Binding-site contacts:
Ligand atom N2 contacts residue ASN229 of chain 1.A at 2.9 Å (h-bond).
Ligand atom C5 contacts residue THR104 of chain 1.A at 3.8 Å.
Ligand atom C7 contacts residue ILE228 of chain 1.A at 4.3 Å (hydrophobic).
Ligand atom C7 contacts residue ASN229 of chain 1.A at 3.4 Å.
Ligand atom O5 contacts residue ASN229 of chain 1.A at 2.4 Å (h-bond).
Ligand atom C2 contacts residue ASN229 of chain 1.A at 2.5 Å.
Ligand atom O7 contacts residue ILE228 of chain 1.A at 4.2 Å.
Ligand atom C3 contacts residue ASN229 of chain 1.A at 3.8 Å.
Ligand atom O6 contacts residue THR105 of chain 1.A at 2.5 Å (h-bond).
Ligand atom C6 contacts residue THR104 of chain 1.A at 4.3 Å.
Ligand atom C8 contacts residue ASN229 of chain 1.A at 3.5 Å.
Ligand atom O5 contacts residue THR104 of chain 1.A at 3.1 Å (h-bond).
Ligand atom C1 contacts residue ASN229 of chain 1.A at 1.4 Å.
Ligand atom C8 contacts residue GLU460 of chain 1.B at 4.4 Å.
Ligand atom C8 contacts residue ILE228 of chain 1.A at 3.7 Å (hydrophobic).
Ligand atom C5 contacts residue ASN229 of chain 1.A at 3.7 Å.
Ligand atom C1 contacts residue THR104 of chain 1.A at 3.2 Å.
Ligand atom C4 contacts residue ASN229 of chain 1.A at 4.2 Å.
Ligand atom O7 contacts residue ASN229 of chain 1.A at 3.8 Å.
Ligand atom C6 contacts residue THR105 of chain 1.A at 3.9 Å.
Ligand atom O6 contacts residue THR104 of chain 1.A at 3.5 Å (h-bond).

Sequence of chain 1.B:
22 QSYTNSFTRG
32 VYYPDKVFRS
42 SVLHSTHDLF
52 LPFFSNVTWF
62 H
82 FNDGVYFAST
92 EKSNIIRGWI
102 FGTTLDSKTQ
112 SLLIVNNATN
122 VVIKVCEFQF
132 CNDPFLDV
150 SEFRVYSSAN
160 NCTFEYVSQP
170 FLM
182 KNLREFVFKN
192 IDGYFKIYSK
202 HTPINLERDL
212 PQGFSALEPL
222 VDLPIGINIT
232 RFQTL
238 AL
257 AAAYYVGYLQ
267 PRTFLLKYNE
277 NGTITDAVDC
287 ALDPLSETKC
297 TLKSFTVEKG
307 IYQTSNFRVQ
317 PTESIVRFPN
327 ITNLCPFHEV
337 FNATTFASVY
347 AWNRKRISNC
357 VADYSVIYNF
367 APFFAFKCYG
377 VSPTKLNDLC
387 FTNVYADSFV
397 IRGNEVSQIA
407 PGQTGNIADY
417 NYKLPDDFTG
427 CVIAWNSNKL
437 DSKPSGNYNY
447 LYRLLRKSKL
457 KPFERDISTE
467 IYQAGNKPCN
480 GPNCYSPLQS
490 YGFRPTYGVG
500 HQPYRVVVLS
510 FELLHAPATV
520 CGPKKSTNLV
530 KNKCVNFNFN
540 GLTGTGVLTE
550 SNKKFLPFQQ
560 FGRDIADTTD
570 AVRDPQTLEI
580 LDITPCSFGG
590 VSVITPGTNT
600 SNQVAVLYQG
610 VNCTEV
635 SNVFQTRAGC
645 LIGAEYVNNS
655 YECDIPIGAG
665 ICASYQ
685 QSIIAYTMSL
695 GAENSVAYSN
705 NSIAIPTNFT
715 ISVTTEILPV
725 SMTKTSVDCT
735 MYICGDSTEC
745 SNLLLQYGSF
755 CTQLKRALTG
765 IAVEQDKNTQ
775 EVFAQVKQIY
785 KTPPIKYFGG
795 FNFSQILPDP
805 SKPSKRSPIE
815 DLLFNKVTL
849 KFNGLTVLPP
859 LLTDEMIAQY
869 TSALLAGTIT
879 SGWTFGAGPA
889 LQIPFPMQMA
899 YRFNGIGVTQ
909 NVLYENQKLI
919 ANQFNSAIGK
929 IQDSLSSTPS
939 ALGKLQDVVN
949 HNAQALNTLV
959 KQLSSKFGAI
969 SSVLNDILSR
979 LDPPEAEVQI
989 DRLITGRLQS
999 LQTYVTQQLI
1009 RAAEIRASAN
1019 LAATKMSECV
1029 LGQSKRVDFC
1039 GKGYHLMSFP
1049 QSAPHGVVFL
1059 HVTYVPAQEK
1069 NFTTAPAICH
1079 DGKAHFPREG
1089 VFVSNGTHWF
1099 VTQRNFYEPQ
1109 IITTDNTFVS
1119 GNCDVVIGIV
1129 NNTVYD

This small molecule binds to this protein.
Small molecule (SMILES): CC(=O)N[C@@H]1[C@@H](O)[C@H](O)[C@@H](CO)O[C@H]1O

Sequence of chain 1.A:
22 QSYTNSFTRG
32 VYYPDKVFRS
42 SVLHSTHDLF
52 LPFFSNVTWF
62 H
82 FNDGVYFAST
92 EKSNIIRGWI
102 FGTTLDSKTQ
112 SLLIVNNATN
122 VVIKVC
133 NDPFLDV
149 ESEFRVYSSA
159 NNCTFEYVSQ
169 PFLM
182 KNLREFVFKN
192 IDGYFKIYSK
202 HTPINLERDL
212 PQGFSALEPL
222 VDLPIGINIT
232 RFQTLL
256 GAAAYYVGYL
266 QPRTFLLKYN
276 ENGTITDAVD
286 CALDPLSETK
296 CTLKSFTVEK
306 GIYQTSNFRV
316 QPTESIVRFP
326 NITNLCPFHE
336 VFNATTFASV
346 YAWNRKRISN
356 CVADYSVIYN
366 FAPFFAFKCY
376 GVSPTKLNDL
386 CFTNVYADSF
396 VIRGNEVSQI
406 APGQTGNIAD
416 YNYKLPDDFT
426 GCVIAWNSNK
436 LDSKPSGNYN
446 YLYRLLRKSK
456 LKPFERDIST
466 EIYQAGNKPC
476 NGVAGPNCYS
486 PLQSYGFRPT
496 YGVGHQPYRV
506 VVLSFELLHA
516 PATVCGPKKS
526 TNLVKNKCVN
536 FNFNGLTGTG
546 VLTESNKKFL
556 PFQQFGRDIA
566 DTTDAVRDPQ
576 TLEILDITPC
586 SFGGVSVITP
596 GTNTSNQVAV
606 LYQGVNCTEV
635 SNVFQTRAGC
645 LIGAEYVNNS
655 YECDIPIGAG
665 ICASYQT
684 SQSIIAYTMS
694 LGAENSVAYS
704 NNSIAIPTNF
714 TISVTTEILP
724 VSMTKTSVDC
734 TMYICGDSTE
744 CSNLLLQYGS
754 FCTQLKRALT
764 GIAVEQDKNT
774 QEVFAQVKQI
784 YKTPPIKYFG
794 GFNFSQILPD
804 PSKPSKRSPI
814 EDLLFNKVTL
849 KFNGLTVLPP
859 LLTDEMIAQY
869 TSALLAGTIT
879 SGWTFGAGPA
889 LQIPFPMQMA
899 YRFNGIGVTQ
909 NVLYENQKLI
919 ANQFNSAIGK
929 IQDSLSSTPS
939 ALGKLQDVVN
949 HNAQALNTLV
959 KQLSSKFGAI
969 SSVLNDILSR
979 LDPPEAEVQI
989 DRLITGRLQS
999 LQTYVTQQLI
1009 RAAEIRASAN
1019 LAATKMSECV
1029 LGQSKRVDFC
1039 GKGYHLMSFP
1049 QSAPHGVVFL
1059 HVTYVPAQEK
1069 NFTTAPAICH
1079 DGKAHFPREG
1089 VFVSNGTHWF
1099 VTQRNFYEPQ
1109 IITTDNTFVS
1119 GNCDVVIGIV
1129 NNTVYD